The small molecule below binds the protein below.
Small molecule (SMILES): C[C@@H](O)[C@@H](C)O

Binding-site contacts:
Ligand atom C3 contacts residue FMN1 of chain 2.K at 3.7 Å.
Ligand atom C3 contacts residue SER266 of chain 2.A at 3.2 Å.
Ligand atom C4 contacts residue ALA301 of chain 2.A at 3.7 Å (hydrophobic).
Ligand atom O6 contacts residue ALA301 of chain 2.A at 3.8 Å.
Ligand atom O6 contacts residue ARG231 of chain 2.A at 3.2 Å (salt-bridge).
Ligand atom C4 contacts residue TRP302 of chain 2.A at 3.9 Å (hydrophobic).
Ligand atom C3 contacts residue ALA301 of chain 2.A at 4.2 Å (hydrophobic).
Ligand atom O6 contacts residue FMN1 of chain 2.K at 3.3 Å (h-bond).
Ligand atom O5 contacts residue HIS181 of chain 2.A at 3.8 Å.
Ligand atom C1 contacts residue SER266 of chain 2.A at 4.2 Å.
Ligand atom O6 contacts residue HIS181 of chain 2.A at 4.4 Å.
Ligand atom C3 contacts residue ARG231 of chain 2.A at 4.4 Å.
Ligand atom O6 contacts residue SER266 of chain 2.A at 2.9 Å (h-bond).
Ligand atom C2 contacts residue PHE269 of chain 2.A at 3.9 Å (hydrophobic).
Ligand atom C1 contacts residue HIS181 of chain 2.A at 3.5 Å.
Ligand atom C4 contacts residue SER266 of chain 2.A at 3.9 Å.
Ligand atom C4 contacts residue MET283 of chain 2.A at 3.8 Å (hydrophobic).
Ligand atom C2 contacts residue HIS181 of chain 2.A at 3.7 Å.
Ligand atom O5 contacts residue SER266 of chain 2.A at 3.4 Å (h-bond).
Ligand atom C2 contacts residue FMN1 of chain 2.K at 3.8 Å.
Ligand atom C1 contacts residue FMN1 of chain 2.K at 2.9 Å.
Ligand atom C4 contacts residue PHE282 of chain 2.A at 4.4 Å (hydrophobic).
Ligand atom C1 contacts residue ARG231 of chain 2.A at 4.4 Å.
Ligand atom O5 contacts residue VAL267 of chain 2.A at 4.3 Å.
Ligand atom O6 contacts residue VAL265 of chain 2.A at 4.4 Å.
Ligand atom C1 contacts residue PHE269 of chain 2.A at 4.4 Å (hydrophobic).
Ligand atom C2 contacts residue SER266 of chain 2.A at 3.3 Å.
Ligand atom O5 contacts residue PHE269 of chain 2.A at 2.7 Å.

Sequence of chain 2.A:
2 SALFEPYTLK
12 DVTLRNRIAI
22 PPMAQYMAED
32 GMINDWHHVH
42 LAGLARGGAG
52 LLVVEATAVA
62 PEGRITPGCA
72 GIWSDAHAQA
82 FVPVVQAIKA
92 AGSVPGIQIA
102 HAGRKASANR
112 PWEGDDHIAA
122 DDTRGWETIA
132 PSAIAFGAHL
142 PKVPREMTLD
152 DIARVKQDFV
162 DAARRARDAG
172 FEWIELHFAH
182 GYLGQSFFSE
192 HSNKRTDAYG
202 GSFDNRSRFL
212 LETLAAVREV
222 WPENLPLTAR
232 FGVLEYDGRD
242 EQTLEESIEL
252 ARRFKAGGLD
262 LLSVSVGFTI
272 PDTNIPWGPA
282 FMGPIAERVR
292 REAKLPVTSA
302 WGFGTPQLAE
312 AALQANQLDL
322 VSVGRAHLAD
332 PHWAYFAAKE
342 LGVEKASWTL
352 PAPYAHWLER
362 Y